The protein below binds the small molecule below.
Small molecule (SMILES): COc1ccc2[nH]ccc2c1

Sequence of chain 1.A:
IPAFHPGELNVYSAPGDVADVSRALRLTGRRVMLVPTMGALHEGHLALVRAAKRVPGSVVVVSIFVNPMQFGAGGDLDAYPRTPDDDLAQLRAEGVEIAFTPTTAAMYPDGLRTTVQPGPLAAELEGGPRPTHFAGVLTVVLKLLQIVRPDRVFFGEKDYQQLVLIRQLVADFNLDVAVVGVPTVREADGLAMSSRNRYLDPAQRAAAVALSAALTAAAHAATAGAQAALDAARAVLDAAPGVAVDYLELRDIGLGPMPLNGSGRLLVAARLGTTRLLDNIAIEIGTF

Binding-site contacts:
Ligand atom CAK contacts residue SO41 of chain 1.E at 3.1 Å.
Ligand atom CAB contacts residue SO41 of chain 1.E at 3.1 Å.
Ligand atom CAC contacts residue GLY47 of chain 1.A at 3.8 Å.
Ligand atom CAF contacts residue GLY47 of chain 1.A at 3.3 Å.
Ligand atom CAB contacts residue BZ21 of chain 1.C at 3.3 Å.
Ligand atom OAH contacts residue GLY47 of chain 1.A at 3.6 Å.
Ligand atom NAG contacts residue LYS161 of chain 1.A at 3.6 Å.
Ligand atom CAE contacts residue HIS45 of chain 1.A at 3.7 Å.
Ligand atom OAH contacts residue VAL188 of chain 1.A at 3.0 Å (h-bond).
Ligand atom OAH contacts residue THR187 of chain 1.A at 3.5 Å.
Ligand atom CAI contacts residue GLY47 of chain 1.A at 3.4 Å.
Ligand atom CAA contacts residue GLY159 of chain 1.A at 4.1 Å.
Ligand atom CAE contacts residue MET196 of chain 1.A at 3.2 Å (hydrophobic).
Ligand atom CAB contacts residue HIS48 of chain 1.A at 3.6 Å.
Ligand atom CAK contacts residue HIS45 of chain 1.A at 3.4 Å.
Ligand atom NAG contacts residue HIS45 of chain 1.A at 3.4 Å.
Ligand atom CAJ contacts residue HIS45 of chain 1.A at 3.9 Å.
Ligand atom CAK contacts residue LYS161 of chain 1.A at 4.0 Å.
Ligand atom CAF contacts residue GLY159 of chain 1.A at 3.8 Å.
Ligand atom OAH contacts residue PRO186 of chain 1.A at 3.5 Å (h-bond).
Ligand atom CAC contacts residue MET196 of chain 1.A at 4.1 Å (hydrophobic).
Ligand atom CAA contacts residue VAL185 of chain 1.A at 3.7 Å (hydrophobic).
Ligand atom CAA contacts residue LEU51 of chain 1.A at 3.8 Å (hydrophobic).
Ligand atom CAA contacts residue PRO186 of chain 1.A at 3.2 Å (hydrophobic).
Ligand atom CAC contacts residue LYS161 of chain 1.A at 4.1 Å.
Ligand atom CAA contacts residue GLY47 of chain 1.A at 3.5 Å.
Ligand atom CAK contacts residue MET196 of chain 1.A at 4.1 Å (hydrophobic).
Ligand atom CAF contacts residue HIS48 of chain 1.A at 4.1 Å.
Ligand atom CAJ contacts residue GLY47 of chain 1.A at 3.9 Å.
Ligand atom CAE contacts residue LYS161 of chain 1.A at 3.7 Å.
Ligand atom CAC contacts residue VAL188 of chain 1.A at 3.7 Å (hydrophobic).
Ligand atom CAI contacts residue VAL188 of chain 1.A at 3.8 Å (hydrophobic).
Ligand atom CAD contacts residue LEU51 of chain 1.A at 4.2 Å (hydrophobic).
Ligand atom CAA contacts residue VAL188 of chain 1.A at 4.0 Å (hydrophobic).
Ligand atom CAE contacts residue SO41 of chain 1.E at 3.6 Å.
Ligand atom NAG contacts residue SO41 of chain 1.E at 2.2 Å (h-bond).
Ligand atom CAB contacts residue HIS45 of chain 1.A at 4.0 Å.
Ligand atom CAJ contacts residue HIS48 of chain 1.A at 4.2 Å.
Ligand atom CAD contacts residue HIS48 of chain 1.A at 3.9 Å.
Ligand atom CAC contacts residue THR187 of chain 1.A at 4.0 Å.